Binding-site contacts:
Ligand atom OE2 contacts residue THR676 of chain 1.C at 3.3 Å (h-bond).
Ligand atom OE2 contacts residue GLY674 of chain 1.C at 3.6 Å.
Ligand atom CD contacts residue GLU726 of chain 1.C at 3.1 Å.
Ligand atom CA contacts residue GLU726 of chain 1.C at 3.4 Å.
Ligand atom C contacts residue THR501 of chain 1.C at 3.1 Å.
Ligand atom OXT contacts residue ARG506 of chain 1.C at 3.8 Å.
Ligand atom CB contacts residue GLU726 of chain 1.C at 3.9 Å.
Ligand atom CG contacts residue LEU671 of chain 1.C at 3.7 Å (hydrophobic).
Ligand atom OXT contacts residue PRO499 of chain 1.C at 3.3 Å (h-bond).
Ligand atom CG contacts residue TYR471 of chain 1.C at 4.1 Å (hydrophobic).
Ligand atom N contacts residue THR501 of chain 1.C at 3.6 Å (h-bond).
Ligand atom CA contacts residue SER675 of chain 1.C at 4.0 Å.
Ligand atom O contacts residue TYR471 of chain 1.C at 4.0 Å.
Ligand atom O contacts residue SER675 of chain 1.C at 2.8 Å (h-bond).
Ligand atom CD contacts residue LEU671 of chain 1.C at 4.0 Å (hydrophobic).
Ligand atom C contacts residue SER675 of chain 1.C at 3.7 Å.
Ligand atom CG contacts residue GLU726 of chain 1.C at 3.2 Å.
Ligand atom N contacts residue TYR471 of chain 1.C at 4.1 Å.
Ligand atom O contacts residue GLY674 of chain 1.C at 3.6 Å.
Ligand atom OE2 contacts residue SER675 of chain 1.C at 3.8 Å.
Ligand atom N contacts residue GLU726 of chain 1.C at 3.0 Å (salt-bridge).
Ligand atom O contacts residue THR501 of chain 1.C at 3.7 Å.
Ligand atom OE1 contacts residue LEU725 of chain 1.C at 3.8 Å.
Ligand atom CA contacts residue TYR471 of chain 1.C at 4.2 Å (hydrophobic).
Ligand atom OE1 contacts residue LEU671 of chain 1.C at 4.2 Å.
Ligand atom OE2 contacts residue LEU671 of chain 1.C at 3.9 Å.
Ligand atom C contacts residue ARG506 of chain 1.C at 4.2 Å.
Ligand atom N contacts residue PRO499 of chain 1.C at 3.9 Å.
Ligand atom OXT contacts residue LEU500 of chain 1.C at 3.9 Å.
Ligand atom C contacts residue TYR471 of chain 1.C at 3.7 Å (hydrophobic).
Ligand atom OE2 contacts residue GLU726 of chain 1.C at 4.0 Å.
Ligand atom OXT contacts residue THR501 of chain 1.C at 2.8 Å (h-bond).
Ligand atom CB contacts residue TYR471 of chain 1.C at 3.6 Å (hydrophobic).
Ligand atom OE1 contacts residue GLU726 of chain 1.C at 2.9 Å (salt-bridge).
Ligand atom OXT contacts residue TYR471 of chain 1.C at 3.5 Å.
Ligand atom CA contacts residue THR501 of chain 1.C at 3.7 Å.
Ligand atom O contacts residue ARG506 of chain 1.C at 3.5 Å (salt-bridge).
Ligand atom OE1 contacts residue THR676 of chain 1.C at 4.0 Å.
Ligand atom CD contacts residue THR676 of chain 1.C at 4.1 Å.
Ligand atom N contacts residue TYR753 of chain 1.C at 3.2 Å (h-bond).

Sequence of chain 1.C:
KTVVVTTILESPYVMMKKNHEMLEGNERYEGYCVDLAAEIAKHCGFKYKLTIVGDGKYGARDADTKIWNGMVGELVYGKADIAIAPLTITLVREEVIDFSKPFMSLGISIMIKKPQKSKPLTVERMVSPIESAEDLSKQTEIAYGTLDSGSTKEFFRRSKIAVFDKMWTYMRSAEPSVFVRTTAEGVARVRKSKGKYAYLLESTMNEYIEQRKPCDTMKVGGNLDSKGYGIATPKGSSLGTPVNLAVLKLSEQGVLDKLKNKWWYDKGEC

This small molecule binds to this protein.
Small molecule (SMILES): N[C@@H](CCC(=O)O)C(=O)O